Sequence of chain 1.B:
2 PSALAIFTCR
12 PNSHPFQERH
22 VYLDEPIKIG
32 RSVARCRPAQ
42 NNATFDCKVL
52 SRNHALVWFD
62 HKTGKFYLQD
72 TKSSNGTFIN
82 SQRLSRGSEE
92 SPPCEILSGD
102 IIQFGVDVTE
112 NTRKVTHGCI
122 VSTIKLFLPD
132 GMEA

Binding-site contacts:
Ligand atom CG contacts residue VAL109 of chain 1.B at 3.6 Å (hydrophobic).
Ligand atom CD contacts residue SER75 of chain 1.B at 3.4 Å.
Ligand atom C contacts residue ARG32 of chain 1.B at 3.6 Å.
Ligand atom N contacts residue LYS49 of chain 1.B at 3.0 Å (salt-bridge).
Ligand atom O contacts residue VAL50 of chain 1.B at 3.8 Å.
Ligand atom CA contacts residue LYS49 of chain 1.B at 3.9 Å.
Ligand atom P contacts residue SER52 of chain 1.B at 3.7 Å.
Ligand atom O1P contacts residue SER75 of chain 1.B at 2.6 Å (h-bond).
Ligand atom CA contacts residue ARG32 of chain 1.B at 3.6 Å.
Ligand atom CE contacts residue HIS118 of chain 1.B at 3.7 Å.
Ligand atom CZ contacts residue ASP108 of chain 1.B at 3.7 Å.
Ligand atom O3P contacts residue SER52 of chain 1.B at 3.4 Å.
Ligand atom OD1 contacts residue ARG53 of chain 1.B at 3.2 Å (salt-bridge).
Ligand atom NE contacts residue VAL107 of chain 1.B at 3.6 Å.
Ligand atom OG1 contacts residue SER52 of chain 1.B at 3.3 Å.
Ligand atom O contacts residue VAL109 of chain 1.B at 3.4 Å.
Ligand atom N contacts residue ARG32 of chain 1.B at 3.6 Å.
Ligand atom OG1 contacts residue LEU51 of chain 1.B at 3.5 Å (h-bond).
Ligand atom CG contacts residue ARG53 of chain 1.B at 3.6 Å.
Ligand atom C contacts residue ARG32 of chain 1.B at 3.6 Å.
Ligand atom O contacts residue ASN76 of chain 1.B at 2.8 Å (h-bond).
Ligand atom O contacts residue ARG32 of chain 1.B at 2.6 Å (salt-bridge).
Ligand atom NH2 contacts residue VAL107 of chain 1.B at 3.8 Å.
Ligand atom C contacts residue VAL109 of chain 1.B at 3.8 Å (hydrophobic).
Ligand atom NE contacts residue ASP108 of chain 1.B at 3.6 Å.
Ligand atom CG2 contacts residue LYS49 of chain 1.B at 3.8 Å.
Ligand atom NH2 contacts residue ASP108 of chain 1.B at 2.9 Å (salt-bridge).
Ligand atom CB contacts residue LYS49 of chain 1.B at 3.4 Å.
Ligand atom CE contacts residue GLU111 of chain 1.B at 3.8 Å.
Ligand atom OG1 contacts residue ARG32 of chain 1.B at 3.0 Å (salt-bridge).
Ligand atom O contacts residue ARG32 of chain 1.B at 3.7 Å.
Ligand atom CA contacts residue ARG32 of chain 1.B at 3.7 Å.
Ligand atom CA contacts residue ASN76 of chain 1.B at 3.8 Å.
Ligand atom CA contacts residue LYS49 of chain 1.B at 3.8 Å.
Ligand atom CZ contacts residue VAL107 of chain 1.B at 3.6 Å (hydrophobic).
Ligand atom O3P contacts residue ARG53 of chain 1.B at 2.9 Å (salt-bridge).
Ligand atom CG2 contacts residue LEU51 of chain 1.B at 3.6 Å (hydrophobic).
Ligand atom CG2 contacts residue VAL50 of chain 1.B at 3.7 Å (hydrophobic).
Ligand atom OD2 contacts residue ARG53 of chain 1.B at 2.5 Å (salt-bridge).
Ligand atom O1P contacts residue SER52 of chain 1.B at 2.8 Å (h-bond).

A small-molecule ligand and the protein it binds are described below.
Small molecule (SMILES): CSCC[C@H](NC(=O)[C@@H](NC(=O)CNC(=O)[C@@H](N)CC(=O)O)[C@@H](C)OP(=O)(O)O)C(=O)N[C@@H](CCCC[NH3+])C(=O)N[C@H](C=O)CCCNC(N)=[NH2+]